Sequence of chain 1.A:
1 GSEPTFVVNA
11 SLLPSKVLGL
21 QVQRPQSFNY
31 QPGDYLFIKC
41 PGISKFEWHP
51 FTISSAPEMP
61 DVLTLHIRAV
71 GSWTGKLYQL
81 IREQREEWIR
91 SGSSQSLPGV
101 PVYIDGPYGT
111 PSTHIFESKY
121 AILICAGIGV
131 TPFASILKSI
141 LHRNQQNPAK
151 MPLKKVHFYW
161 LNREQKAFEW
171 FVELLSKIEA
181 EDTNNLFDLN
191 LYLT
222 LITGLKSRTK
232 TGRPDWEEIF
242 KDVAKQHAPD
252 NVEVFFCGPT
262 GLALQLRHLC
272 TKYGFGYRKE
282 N

This protein binds this small molecule.
Small molecule (SMILES): O=C1NC(=O)C2(CCN(C(=O)c3cc(-c4ccc(C5CCCCC5)cc4)nc4ccccc34)CC2)N1

Binding-site contacts:
Ligand atom CAT contacts residue CYS258 of chain 1.A at 3.4 Å (hydrophobic).
Ligand atom OAA contacts residue FAD1 of chain 1.B at 3.6 Å.
Ligand atom CAE contacts residue ALA126 of chain 1.A at 3.9 Å (hydrophobic).
Ligand atom OAK contacts residue GLY127 of chain 1.A at 3.2 Å.
Ligand atom CAT contacts residue FAD1 of chain 1.B at 3.2 Å.
Ligand atom CAZ contacts residue EDO1 of chain 1.F at 3.4 Å.
Ligand atom CAU contacts residue PRO132 of chain 1.A at 3.9 Å (hydrophobic).
Ligand atom CBJ contacts residue GLU281 of chain 1.A at 3.2 Å.
Ligand atom CAZ contacts residue PEG1 of chain 1.G at 3.6 Å.
Ligand atom CAE contacts residue GLY259 of chain 1.A at 3.6 Å.
Ligand atom CAW contacts residue FAD1 of chain 1.B at 3.6 Å.
Ligand atom CAS contacts residue CYS258 of chain 1.A at 3.4 Å (hydrophobic).
Ligand atom CAT contacts residue EDO1 of chain 1.F at 3.5 Å.
Ligand atom CAJ contacts residue ALA126 of chain 1.A at 3.2 Å (hydrophobic).
Ligand atom CAV contacts residue FAD1 of chain 1.B at 3.2 Å.
Ligand atom CAX contacts residue FAD1 of chain 1.B at 3.6 Å.
Ligand atom CAP contacts residue PEG1 of chain 1.G at 3.5 Å.
Ligand atom NAR contacts residue EDO1 of chain 1.F at 3.3 Å.
Ligand atom OAK contacts residue ALA126 of chain 1.A at 3.2 Å (h-bond).
Ligand atom CAV contacts residue GLY129 of chain 1.A at 3.6 Å.
Ligand atom NAL contacts residue ALA126 of chain 1.A at 3.3 Å (h-bond).
Ligand atom OAK contacts residue ILE128 of chain 1.A at 2.8 Å (h-bond).
Ligand atom OAK contacts residue GLY129 of chain 1.A at 3.7 Å.
Ligand atom CAU contacts residue THR131 of chain 1.A at 3.2 Å.
Ligand atom CAU contacts residue FAD1 of chain 1.B at 3.1 Å.
Ligand atom CAU contacts residue GLY129 of chain 1.A at 3.9 Å.
Ligand atom CAT contacts residue THR52 of chain 1.A at 3.3 Å.
Ligand atom NAR contacts residue FAD1 of chain 1.B at 3.5 Å.
Ligand atom CAV contacts residue ILE128 of chain 1.A at 3.2 Å (hydrophobic).
Ligand atom CAU contacts residue THR52 of chain 1.A at 3.5 Å.
Ligand atom CAS contacts residue EDO1 of chain 1.F at 3.8 Å.
Ligand atom CBI contacts residue GLU281 of chain 1.A at 3.7 Å.
Ligand atom CBA contacts residue EDO1 of chain 1.F at 3.9 Å.
Ligand atom CAU contacts residue ILE128 of chain 1.A at 3.5 Å (hydrophobic).
Ligand atom CAY contacts residue PEG1 of chain 1.G at 3.7 Å.
Ligand atom CAS contacts residue FAD1 of chain 1.B at 3.4 Å.
Ligand atom OAN contacts residue PRO260 of chain 1.A at 3.5 Å.
Ligand atom CAQ contacts residue FAD1 of chain 1.B at 3.8 Å.
Ligand atom NAR contacts residue CYS258 of chain 1.A at 3.6 Å (h-bond).
Ligand atom CBD contacts residue FAD1 of chain 1.B at 3.4 Å.